Binding-site contacts:
Ligand atom C2 contacts residue ASP250 of chain 1.B at 3.8 Å.
Ligand atom C4 contacts residue THR109 of chain 1.B at 3.3 Å.
Ligand atom O62 contacts residue ARG20 of chain 1.B at 2.8 Å (salt-bridge).
Ligand atom O4 contacts residue KCX102 of chain 1.B at 2.9 Å (h-bond).
Ligand atom O62 contacts residue ALA266 of chain 1.B at 3.2 Å (h-bond).
Ligand atom O2 contacts residue ALA266 of chain 1.B at 3.3 Å.
Ligand atom O62 contacts residue VAL110 of chain 1.B at 3.3 Å.
Ligand atom C2 contacts residue ALA266 of chain 1.B at 3.8 Å (hydrophobic).
Ligand atom O61 contacts residue VAL110 of chain 1.B at 3.6 Å.
Ligand atom O4 contacts residue ASP250 of chain 1.B at 3.1 Å (salt-bridge).
Ligand atom O4 contacts residue HIS16 of chain 1.B at 3.8 Å.
Ligand atom N3 contacts residue LEU222 of chain 1.B at 2.8 Å (h-bond).
Ligand atom C61 contacts residue ALA252 of chain 1.B at 3.7 Å (hydrophobic).
Ligand atom C61 contacts residue ARG20 of chain 1.B at 3.5 Å.
Ligand atom O4 contacts residue HIS177 of chain 1.B at 3.5 Å (h-bond).
Ligand atom C4 contacts residue ZN1 of chain 1.F at 3.1 Å.
Ligand atom O61 contacts residue ARG20 of chain 1.B at 3.0 Å (salt-bridge).
Ligand atom O62 contacts residue HIS254 of chain 1.B at 3.2 Å (h-bond).
Ligand atom N1 contacts residue ALA266 of chain 1.B at 3.3 Å (h-bond).
Ligand atom C6 contacts residue HIS18 of chain 1.B at 3.9 Å.
Ligand atom O5 contacts residue ZN1 of chain 1.G at 2.2 Å.
Ligand atom C6 contacts residue ALA252 of chain 1.B at 3.8 Å (hydrophobic).
Ligand atom O5 contacts residue KCX102 of chain 1.B at 3.4 Å (h-bond).
Ligand atom O5 contacts residue THR109 of chain 1.B at 2.6 Å (h-bond).
Ligand atom O4 contacts residue HIS18 of chain 1.B at 3.5 Å (h-bond).
Ligand atom O2 contacts residue LEU222 of chain 1.B at 2.7 Å (h-bond).
Ligand atom O62 contacts residue ALA252 of chain 1.B at 3.6 Å.
Ligand atom N3 contacts residue ASP250 of chain 1.B at 2.7 Å (salt-bridge).
Ligand atom C4 contacts residue ZN1 of chain 1.G at 2.7 Å.
Ligand atom O2 contacts residue GLY267 of chain 1.B at 3.4 Å (h-bond).
Ligand atom C4 contacts residue KCX102 of chain 1.B at 3.4 Å.
Ligand atom O5 contacts residue HIS139 of chain 1.B at 3.0 Å (h-bond).
Ligand atom O61 contacts residue HIS18 of chain 1.B at 3.2 Å.
Ligand atom C5 contacts residue THR109 of chain 1.B at 3.2 Å.
Ligand atom O61 contacts residue ASN44 of chain 1.B at 2.9 Å (h-bond).
Ligand atom O4 contacts residue ZN1 of chain 1.F at 2.1 Å.
Ligand atom O4 contacts residue ZN1 of chain 1.G at 2.5 Å.
Ligand atom C2 contacts residue LEU222 of chain 1.B at 3.6 Å (hydrophobic).
Ligand atom C61 contacts residue VAL110 of chain 1.B at 3.5 Å (hydrophobic).
Ligand atom O2 contacts residue CYS221 of chain 1.B at 3.3 Å.

A small-molecule ligand and the protein it binds are described below.
Small molecule (SMILES): NC(=O)N[C@@H](CC(=O)O)C(=O)O

Sequence of chain 1.B:
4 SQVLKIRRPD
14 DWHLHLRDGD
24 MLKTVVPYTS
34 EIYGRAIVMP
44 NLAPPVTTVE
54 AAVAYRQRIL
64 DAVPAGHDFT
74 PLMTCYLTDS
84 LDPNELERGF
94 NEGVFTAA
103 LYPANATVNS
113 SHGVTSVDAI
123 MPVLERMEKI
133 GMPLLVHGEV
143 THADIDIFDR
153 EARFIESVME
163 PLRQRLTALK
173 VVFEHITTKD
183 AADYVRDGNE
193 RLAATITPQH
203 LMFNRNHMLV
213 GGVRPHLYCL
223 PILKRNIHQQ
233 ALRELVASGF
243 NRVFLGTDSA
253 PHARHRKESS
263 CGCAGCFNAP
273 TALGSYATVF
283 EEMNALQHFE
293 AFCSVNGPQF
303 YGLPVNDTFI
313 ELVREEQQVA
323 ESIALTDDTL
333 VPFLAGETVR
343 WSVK